Binding-site contacts:
Ligand atom C3' contacts residue DA4 of chain 4.D at 3.3 Å.
Ligand atom O5' contacts residue DA4 of chain 4.D at 4.0 Å.
Ligand atom P contacts residue DA4 of chain 4.D at 3.2 Å.
Ligand atom OP1 contacts residue DA4 of chain 4.D at 2.2 Å.
Ligand atom OP2 contacts residue DA4 of chain 4.D at 3.6 Å.
Ligand atom C4' contacts residue DA4 of chain 4.D at 4.3 Å.
Ligand atom O3' contacts residue DA4 of chain 4.D at 4.2 Å.
Ligand atom C2' contacts residue DA4 of chain 4.D at 3.5 Å.
Ligand atom C5' contacts residue DA4 of chain 4.D at 4.0 Å.

This protein binds this small molecule.
Small molecule (SMILES): Nc1ccn([C@H]2C[C@H](O)[C@@H](COP(=O)(O)O)O2)c(=O)n1